Binding-site contacts:
Ligand atom O11 contacts residue THR245 of chain 1.A at 3.0 Å.
Ligand atom C13 contacts residue ALA241 of chain 1.A at 3.7 Å (hydrophobic).
Ligand atom C10 contacts residue PHE288 of chain 1.A at 3.8 Å (hydrophobic).
Ligand atom C30 contacts residue ALA237 of chain 1.A at 3.8 Å (hydrophobic).
Ligand atom C30 contacts residue HIS88 of chain 1.A at 3.3 Å.
Ligand atom C17 contacts residue GLU89 of chain 1.A at 3.3 Å.
Ligand atom C15 contacts residue ILE186 of chain 1.A at 3.8 Å (hydrophobic).
Ligand atom C33 contacts residue VAL393 of chain 1.A at 3.8 Å (hydrophobic).
Ligand atom C36 contacts residue ALA241 of chain 1.A at 3.7 Å (hydrophobic).
Ligand atom O5 contacts residue GLU89 of chain 1.A at 3.0 Å (salt-bridge).
Ligand atom C9 contacts residue PHE288 of chain 1.A at 3.5 Å (hydrophobic).
Ligand atom C34 contacts residue PHE288 of chain 1.A at 3.5 Å (hydrophobic).
Ligand atom C25 contacts residue MET174 of chain 1.A at 3.6 Å (hydrophobic).
Ligand atom O5 contacts residue HIS88 of chain 1.A at 3.1 Å (h-bond).
Ligand atom O6 contacts residue GLU89 of chain 1.A at 2.5 Å (salt-bridge).
Ligand atom C16 contacts residue GLU89 of chain 1.A at 3.7 Å.
Ligand atom O8 contacts residue GLN292 of chain 1.A at 3.3 Å (h-bond).
Ligand atom C2 contacts residue HIS88 of chain 1.A at 3.3 Å.
Ligand atom C29 contacts residue PRO177 of chain 1.A at 3.6 Å (hydrophobic).
Ligand atom C24 contacts residue GLN292 of chain 1.A at 3.7 Å.
Ligand atom C36 contacts residue HEM1 of chain 1.B at 3.4 Å.
Ligand atom C27 contacts residue ILE172 of chain 1.A at 3.7 Å (hydrophobic).
Ligand atom C7 contacts residue PHE288 of chain 1.A at 3.7 Å (hydrophobic).
Ligand atom C37 contacts residue HEM1 of chain 1.B at 3.7 Å.
Ligand atom C27 contacts residue ILE392 of chain 1.A at 3.8 Å (hydrophobic).
Ligand atom O12 contacts residue ALA241 of chain 1.A at 3.4 Å.
Ligand atom O8 contacts residue PHE288 of chain 1.A at 3.6 Å.
Ligand atom N1 contacts residue GLN292 of chain 1.A at 2.8 Å (h-bond).
Ligand atom C27 contacts residue ILE186 of chain 1.A at 3.6 Å (hydrophobic).
Ligand atom O3 contacts residue HIS88 of chain 1.A at 3.3 Å (h-bond).
Ligand atom C29 contacts residue GLN292 of chain 1.A at 3.1 Å.
Ligand atom C32 contacts residue LEU169 of chain 1.A at 3.7 Å (hydrophobic).
Ligand atom O10 contacts residue LEU169 of chain 1.A at 3.7 Å.
Ligand atom O11 contacts residue PHE288 of chain 1.A at 3.1 Å.
Ligand atom C34 contacts residue THR245 of chain 1.A at 3.7 Å.
Ligand atom O1 contacts residue LEU240 of chain 1.A at 3.7 Å.
Ligand atom C34 contacts residue HEM1 of chain 1.B at 3.6 Å.
Ligand atom C18 contacts residue GLU89 of chain 1.A at 3.5 Å.
Ligand atom C9 contacts residue THR245 of chain 1.A at 3.8 Å.
Ligand atom C28 contacts residue GLN292 of chain 1.A at 3.8 Å.

Sequence of chain 1.A:
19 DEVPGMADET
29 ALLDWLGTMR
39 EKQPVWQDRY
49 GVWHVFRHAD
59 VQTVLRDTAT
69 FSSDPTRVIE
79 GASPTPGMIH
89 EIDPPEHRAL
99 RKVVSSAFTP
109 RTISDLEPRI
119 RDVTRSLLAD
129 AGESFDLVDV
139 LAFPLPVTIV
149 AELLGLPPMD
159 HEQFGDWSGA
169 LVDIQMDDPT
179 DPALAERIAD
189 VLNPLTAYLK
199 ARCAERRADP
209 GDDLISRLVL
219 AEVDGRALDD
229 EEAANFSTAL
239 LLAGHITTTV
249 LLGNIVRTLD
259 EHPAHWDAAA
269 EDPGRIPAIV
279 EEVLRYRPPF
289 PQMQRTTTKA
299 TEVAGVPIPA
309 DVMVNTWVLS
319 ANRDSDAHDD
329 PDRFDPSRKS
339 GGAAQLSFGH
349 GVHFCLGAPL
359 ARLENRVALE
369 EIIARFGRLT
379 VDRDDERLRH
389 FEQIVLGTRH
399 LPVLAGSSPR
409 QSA

The protein below binds the small molecule below.
Small molecule (SMILES): CC[C@H]1OC(=O)[C@H](C)[C@@H](O[C@H]2C[C@@](C)(O)[C@@H](O)[C@H](C)O2)[C@H](C)[C@@H](O[C@@H]2O[C@H](C)C[C@H](N(C)C)[C@H]2O)[C@](C)(O)C[C@@H](C)C(=O)[C@H](C)[C@@H](O)[C@H]1C